The small molecule below binds the protein below.
Small molecule (SMILES): Cc1cn(C[C@H](N)C(=O)O)c(=O)n(Cc2ccsc2C(=O)O)c1=O

Binding-site contacts:
Ligand atom C contacts residue TYR61 of chain 1.A at 3.9 Å (hydrophobic).
Ligand atom OXT contacts residue ARG95 of chain 1.A at 2.8 Å (salt-bridge).
Ligand atom C6 contacts residue TYR216 of chain 1.A at 3.7 Å (hydrophobic).
Ligand atom O1 contacts residue SER141 of chain 1.A at 3.2 Å (h-bond).
Ligand atom C3 contacts residue TYR61 of chain 1.A at 3.4 Å (hydrophobic).
Ligand atom N contacts residue TYR216 of chain 1.A at 3.6 Å.
Ligand atom C6 contacts residue PRO88 of chain 1.A at 3.8 Å (hydrophobic).
Ligand atom OXT contacts residue PRO88 of chain 1.A at 3.7 Å.
Ligand atom S20 contacts residue GLY140 of chain 1.A at 4.0 Å.
Ligand atom O contacts residue TYR61 of chain 1.A at 3.5 Å.
Ligand atom O1 contacts residue THR142 of chain 1.A at 2.7 Å (h-bond).
Ligand atom CA contacts residue PRO88 of chain 1.A at 3.8 Å (hydrophobic).
Ligand atom C10 contacts residue THR142 of chain 1.A at 3.4 Å.
Ligand atom C6 contacts residue TYR16 of chain 1.A at 3.8 Å (hydrophobic).
Ligand atom CA contacts residue THR90 of chain 1.A at 3.8 Å.
Ligand atom C17 contacts residue GLU190 of chain 1.A at 3.9 Å.
Ligand atom C3 contacts residue PRO88 of chain 1.A at 3.7 Å (hydrophobic).
Ligand atom O2 contacts residue SER141 of chain 1.A at 3.3 Å (h-bond).
Ligand atom C10 contacts residue SER141 of chain 1.A at 3.3 Å.
Ligand atom N contacts residue THR90 of chain 1.A at 3.0 Å (h-bond).
Ligand atom O contacts residue ARG95 of chain 1.A at 2.9 Å (salt-bridge).
Ligand atom C6 contacts residue GLU13 of chain 1.A at 3.9 Å.
Ligand atom CB contacts residue TYR61 of chain 1.A at 3.6 Å (hydrophobic).
Ligand atom O1 contacts residue GLY140 of chain 1.A at 3.5 Å.
Ligand atom O7 contacts residue SER193 of chain 1.A at 3.3 Å (h-bond).
Ligand atom N4 contacts residue TYR61 of chain 1.A at 3.9 Å.
Ligand atom C2 contacts residue TYR216 of chain 1.A at 3.8 Å (hydrophobic).
Ligand atom O2 contacts residue THR142 of chain 1.A at 2.8 Å (h-bond).
Ligand atom OXT contacts residue TYR61 of chain 1.A at 4.0 Å.
Ligand atom C contacts residue ARG95 of chain 1.A at 3.5 Å.
Ligand atom C19 contacts residue SER141 of chain 1.A at 3.9 Å.
Ligand atom C17 contacts residue SER141 of chain 1.A at 4.0 Å.
Ligand atom CB contacts residue PRO88 of chain 1.A at 4.0 Å (hydrophobic).
Ligand atom O2 contacts residue GLU190 of chain 1.A at 3.7 Å.
Ligand atom C contacts residue THR90 of chain 1.A at 4.0 Å.
Ligand atom OXT contacts residue LEU89 of chain 1.A at 3.5 Å.
Ligand atom OXT contacts residue THR90 of chain 1.A at 2.8 Å (h-bond).
Ligand atom S20 contacts residue VAL137 of chain 1.A at 3.6 Å.
Ligand atom N contacts residue PRO88 of chain 1.A at 3.0 Å (h-bond).
Ligand atom O8 contacts residue SER141 of chain 1.A at 3.7 Å.

Sequence of chain 1.A:
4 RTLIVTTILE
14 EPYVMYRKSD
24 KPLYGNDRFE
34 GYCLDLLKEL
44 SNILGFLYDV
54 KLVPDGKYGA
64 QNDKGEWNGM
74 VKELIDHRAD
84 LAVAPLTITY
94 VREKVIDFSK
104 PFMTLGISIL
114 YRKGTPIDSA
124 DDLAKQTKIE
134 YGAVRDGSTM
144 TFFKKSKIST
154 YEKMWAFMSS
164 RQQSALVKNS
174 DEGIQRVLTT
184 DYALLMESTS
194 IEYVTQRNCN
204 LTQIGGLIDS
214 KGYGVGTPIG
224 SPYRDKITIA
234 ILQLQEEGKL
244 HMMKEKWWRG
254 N